This protein binds this small molecule.
Small molecule (SMILES): CCCCCC(=O)OC[C@H](COP(=O)(O)OCC[N+](C)(C)C)OC(=O)CCCCC

Sequence of chain 1.C:
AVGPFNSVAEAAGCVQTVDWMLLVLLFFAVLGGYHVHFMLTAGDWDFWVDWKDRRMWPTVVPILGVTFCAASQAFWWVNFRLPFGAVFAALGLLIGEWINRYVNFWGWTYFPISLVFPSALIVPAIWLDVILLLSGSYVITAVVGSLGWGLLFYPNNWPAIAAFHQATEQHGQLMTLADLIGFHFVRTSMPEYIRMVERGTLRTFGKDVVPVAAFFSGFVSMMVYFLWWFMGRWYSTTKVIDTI

Binding-site contacts:
Ligand atom CAQ contacts residue PHE230 of chain 1.B at 3.5 Å (hydrophobic).
Ligand atom CAJ contacts residue PHE230 of chain 1.B at 4.2 Å (hydrophobic).
Ligand atom OAF contacts residue LEU166 of chain 1.F at 4.1 Å.
Ligand atom CAL contacts residue LEU166 of chain 1.F at 4.2 Å (hydrophobic).
Ligand atom CAM contacts residue PHE230 of chain 1.B at 3.6 Å (hydrophobic).
Ligand atom NBC contacts residue PHE230 of chain 1.B at 3.9 Å.
Ligand atom CAJ contacts residue ILE241 of chain 1.C at 4.4 Å (hydrophobic).
Ligand atom CAO contacts residue PHE230 of chain 1.B at 4.5 Å (hydrophobic).
Ligand atom CAL contacts residue ILE241 of chain 1.C at 4.1 Å (hydrophobic).
Ligand atom CAL contacts residue PHE230 of chain 1.B at 3.6 Å (hydrophobic).
Ligand atom CAE contacts residue PHE230 of chain 1.B at 3.8 Å (hydrophobic).
Ligand atom CAA contacts residue TYR138 of chain 1.B at 3.7 Å (hydrophobic).
Ligand atom CAK contacts residue TRP234 of chain 1.B at 4.5 Å (hydrophobic).
Ligand atom CAA contacts residue PHE226 of chain 1.B at 3.9 Å (hydrophobic).
Ligand atom CAA contacts residue LEU169 of chain 1.F at 3.7 Å (hydrophobic).
Ligand atom CAC contacts residue PHE230 of chain 1.B at 3.6 Å (hydrophobic).
Ligand atom CAS contacts residue ARG233 of chain 1.B at 4.3 Å.
Ligand atom CAA contacts residue VAL139 of chain 1.B at 3.9 Å (hydrophobic).
Ligand atom CAN contacts residue PHE230 of chain 1.B at 3.4 Å (hydrophobic).
Ligand atom CBA contacts residue PHE230 of chain 1.B at 4.5 Å (hydrophobic).
Ligand atom CAL contacts residue TYR138 of chain 1.B at 3.7 Å (hydrophobic).
Ligand atom CAA contacts residue ILE241 of chain 1.C at 3.9 Å (hydrophobic).
Ligand atom CBA contacts residue TRP234 of chain 1.B at 3.8 Å (hydrophobic).
Ligand atom CAJ contacts residue LEU166 of chain 1.F at 4.0 Å (hydrophobic).
Ligand atom CAJ contacts residue PHE226 of chain 1.B at 3.9 Å (hydrophobic).
Ligand atom CAB contacts residue TRP234 of chain 1.B at 4.1 Å (hydrophobic).
Ligand atom OAF contacts residue ILE241 of chain 1.C at 3.4 Å.
Ligand atom CAD contacts residue PHE230 of chain 1.B at 3.6 Å (hydrophobic).
Ligand atom CAC contacts residue TYR138 of chain 1.B at 4.2 Å (hydrophobic).
Ligand atom CAZ contacts residue ILE241 of chain 1.C at 4.5 Å (hydrophobic).
Ligand atom CAO contacts residue TRP234 of chain 1.B at 4.5 Å (hydrophobic).
Ligand atom CAR contacts residue PHE230 of chain 1.B at 3.6 Å (hydrophobic).
Ligand atom CAR contacts residue TRP234 of chain 1.B at 3.7 Å (hydrophobic).
Ligand atom CAK contacts residue PHE230 of chain 1.B at 3.4 Å (hydrophobic).
Ligand atom OAG contacts residue TRP234 of chain 1.B at 3.1 Å (h-bond).
Ligand atom CAE contacts residue ARG233 of chain 1.B at 3.2 Å.
Ligand atom CAJ contacts residue TYR138 of chain 1.B at 4.2 Å (hydrophobic).

Sequence of chain 1.F:
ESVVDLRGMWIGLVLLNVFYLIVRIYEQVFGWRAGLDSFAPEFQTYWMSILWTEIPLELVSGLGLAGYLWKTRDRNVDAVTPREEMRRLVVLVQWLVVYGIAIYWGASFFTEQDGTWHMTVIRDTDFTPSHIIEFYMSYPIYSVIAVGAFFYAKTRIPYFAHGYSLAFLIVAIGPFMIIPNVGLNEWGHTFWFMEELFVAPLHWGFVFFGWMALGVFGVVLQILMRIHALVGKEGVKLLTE

Sequence of chain 1.B:
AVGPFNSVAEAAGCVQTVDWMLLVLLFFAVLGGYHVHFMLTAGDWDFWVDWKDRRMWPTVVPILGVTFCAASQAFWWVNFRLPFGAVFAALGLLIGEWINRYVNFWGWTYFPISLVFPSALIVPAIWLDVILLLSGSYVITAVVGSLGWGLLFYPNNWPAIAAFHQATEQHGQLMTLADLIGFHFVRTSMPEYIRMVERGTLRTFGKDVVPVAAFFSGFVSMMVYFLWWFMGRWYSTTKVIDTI